A small-molecule ligand and the protein it binds are described below.
Small molecule (SMILES): c1cc2c(ccn2CCN2CCNCC2)cc1-c1ncc(C2(N3CCCC3)CCCCC2)s1

Sequence of chain 1.B:
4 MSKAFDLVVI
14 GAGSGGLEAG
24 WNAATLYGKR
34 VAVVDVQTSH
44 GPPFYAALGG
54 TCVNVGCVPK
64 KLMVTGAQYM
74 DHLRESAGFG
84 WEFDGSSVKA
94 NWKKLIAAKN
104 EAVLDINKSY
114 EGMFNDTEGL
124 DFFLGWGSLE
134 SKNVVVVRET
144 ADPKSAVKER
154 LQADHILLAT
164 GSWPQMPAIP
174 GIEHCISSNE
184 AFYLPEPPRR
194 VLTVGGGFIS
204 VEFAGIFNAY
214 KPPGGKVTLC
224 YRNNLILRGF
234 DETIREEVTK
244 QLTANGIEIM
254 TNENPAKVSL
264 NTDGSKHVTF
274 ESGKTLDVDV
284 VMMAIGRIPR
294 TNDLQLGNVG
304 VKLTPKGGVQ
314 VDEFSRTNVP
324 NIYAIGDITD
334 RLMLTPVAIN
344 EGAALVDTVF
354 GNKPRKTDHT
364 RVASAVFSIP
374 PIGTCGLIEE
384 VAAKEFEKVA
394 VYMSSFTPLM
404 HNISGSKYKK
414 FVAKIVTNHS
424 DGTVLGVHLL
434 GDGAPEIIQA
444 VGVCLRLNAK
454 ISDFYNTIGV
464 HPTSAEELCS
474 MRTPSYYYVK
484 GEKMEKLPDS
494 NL

Binding-site contacts:
Ligand atom CAY contacts residue SER112 of chain 1.B at 4.2 Å.
Ligand atom CAJ contacts residue LEU20 of chain 1.B at 4.2 Å (hydrophobic).
Ligand atom NAV contacts residue MET116 of chain 1.B at 3.7 Å.
Ligand atom CAX contacts residue MET116 of chain 1.B at 3.9 Å (hydrophobic).
Ligand atom CAW contacts residue SER112 of chain 1.B at 4.3 Å.
Ligand atom CBC contacts residue ASP119 of chain 1.B at 4.0 Å.
Ligand atom CAS contacts residue MET116 of chain 1.B at 3.8 Å (hydrophobic).
Ligand atom CAT contacts residue TRP24 of chain 1.B at 4.1 Å (hydrophobic).
Ligand atom SAM contacts residue TRP24 of chain 1.B at 4.0 Å.
Ligand atom CBA contacts residue GLY115 of chain 1.B at 4.1 Å.
Ligand atom CAI contacts residue GLU21 of chain 1.B at 4.1 Å.
Ligand atom CAU contacts residue MET116 of chain 1.B at 3.8 Å (hydrophobic).
Ligand atom CAR contacts residue MET116 of chain 1.B at 3.9 Å (hydrophobic).
Ligand atom CAI contacts residue LEU20 of chain 1.B at 3.8 Å (hydrophobic).
Ligand atom CAX contacts residue SER112 of chain 1.B at 3.6 Å.
Ligand atom CAA contacts residue TRP24 of chain 1.B at 3.3 Å (hydrophobic).
Ligand atom CAZ contacts residue SER112 of chain 1.B at 4.2 Å.
Ligand atom CAK contacts residue TYR113 of chain 1.B at 3.7 Å (hydrophobic).
Ligand atom SAM contacts residue MET116 of chain 1.B at 4.2 Å.
Ligand atom CBA contacts residue ASP119 of chain 1.B at 3.3 Å.
Ligand atom CAR contacts residue TRP24 of chain 1.B at 3.9 Å (hydrophobic).
Ligand atom CAU contacts residue GLY115 of chain 1.B at 4.2 Å.
Ligand atom CAT contacts residue MET116 of chain 1.B at 4.0 Å (hydrophobic).
Ligand atom NBB contacts residue ASP119 of chain 1.B at 4.2 Å.
Ligand atom CAI contacts residue TRP24 of chain 1.B at 4.1 Å (hydrophobic).
Ligand atom CAZ contacts residue GLY115 of chain 1.B at 3.9 Å.
Ligand atom CAY contacts residue MET116 of chain 1.B at 4.2 Å (hydrophobic).
Ligand atom CAJ contacts residue TYR113 of chain 1.B at 3.6 Å (hydrophobic).
Ligand atom NAO contacts residue TYR113 of chain 1.B at 4.1 Å.
Ligand atom NAV contacts residue GLY115 of chain 1.B at 4.2 Å.
Ligand atom CAZ contacts residue MET116 of chain 1.B at 3.8 Å (hydrophobic).
Ligand atom NAG contacts residue GLU21 of chain 1.B at 4.0 Å.
Ligand atom CAN contacts residue TYR113 of chain 1.B at 4.2 Å (hydrophobic).
Ligand atom CAH contacts residue TRP24 of chain 1.B at 3.7 Å (hydrophobic).
Ligand atom CAB contacts residue TRP24 of chain 1.B at 3.6 Å (hydrophobic).
Ligand atom CAQ contacts residue MET116 of chain 1.B at 4.2 Å (hydrophobic).
Ligand atom CAS contacts residue TRP24 of chain 1.B at 4.3 Å (hydrophobic).
Ligand atom CAH contacts residue GLU21 of chain 1.B at 4.3 Å.
Ligand atom CAW contacts residue MET116 of chain 1.B at 3.6 Å (hydrophobic).
Ligand atom CAP contacts residue MET116 of chain 1.B at 4.3 Å (hydrophobic).